This small molecule binds to this protein.
Small molecule (SMILES): CC(=O)N[C@@H]1[C@@H](O)[C@H](O)[C@@H](CO)O[C@H]1O

Sequence of chain 1.A:
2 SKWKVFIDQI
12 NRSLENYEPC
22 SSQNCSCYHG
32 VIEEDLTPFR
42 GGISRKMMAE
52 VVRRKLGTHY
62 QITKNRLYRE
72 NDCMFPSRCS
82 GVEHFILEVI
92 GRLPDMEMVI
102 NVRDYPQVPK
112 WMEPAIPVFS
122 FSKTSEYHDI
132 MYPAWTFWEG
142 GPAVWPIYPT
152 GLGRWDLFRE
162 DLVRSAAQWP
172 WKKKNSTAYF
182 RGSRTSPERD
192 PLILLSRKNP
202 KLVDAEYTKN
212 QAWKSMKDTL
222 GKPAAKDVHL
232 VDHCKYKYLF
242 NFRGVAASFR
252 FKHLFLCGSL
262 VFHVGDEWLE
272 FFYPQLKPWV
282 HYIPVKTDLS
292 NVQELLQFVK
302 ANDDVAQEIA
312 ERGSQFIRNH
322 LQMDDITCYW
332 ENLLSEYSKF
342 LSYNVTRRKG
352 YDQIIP

Binding-site contacts:
Ligand atom C1 contacts residue THR178 of chain 1.A at 4.0 Å.
Ligand atom C4 contacts residue ASN176 of chain 1.A at 4.2 Å.
Ligand atom O7 contacts residue ASN176 of chain 1.A at 3.7 Å.
Ligand atom O5 contacts residue TYR237 of chain 1.A at 3.6 Å.
Ligand atom C6 contacts residue TYR237 of chain 1.A at 4.3 Å (hydrophobic).
Ligand atom C1 contacts residue TYR237 of chain 1.A at 4.4 Å (hydrophobic).
Ligand atom C6 contacts residue THR178 of chain 1.A at 3.9 Å.
Ligand atom C2 contacts residue ASN176 of chain 1.A at 2.5 Å.
Ligand atom C6 contacts residue ASP205 of chain 1.A at 3.2 Å.
Ligand atom C7 contacts residue ASN176 of chain 1.A at 3.6 Å.
Ligand atom O5 contacts residue ASN176 of chain 1.A at 2.3 Å (h-bond).
Ligand atom O6 contacts residue ASP205 of chain 1.A at 2.6 Å (salt-bridge).
Ligand atom C5 contacts residue THR178 of chain 1.A at 3.8 Å.
Ligand atom O5 contacts residue THR178 of chain 1.A at 4.0 Å.
Ligand atom C1 contacts residue ASN176 of chain 1.A at 1.4 Å.
Ligand atom C5 contacts residue ASN176 of chain 1.A at 3.6 Å.
Ligand atom N2 contacts residue ASN176 of chain 1.A at 3.1 Å (h-bond).
Ligand atom C3 contacts residue ASN176 of chain 1.A at 3.9 Å.
Ligand atom O6 contacts residue TYR237 of chain 1.A at 3.3 Å (h-bond).